Binding-site contacts:
Ligand atom O6 contacts residue GLU385 of chain 1.C at 4.0 Å.
Ligand atom O7 contacts residue ASN379 of chain 1.C at 3.8 Å.
Ligand atom C2 contacts residue ASN379 of chain 1.C at 2.4 Å.
Ligand atom N2 contacts residue ASN379 of chain 1.C at 2.9 Å (h-bond).
Ligand atom C6 contacts residue TYR371 of chain 1.C at 4.2 Å (hydrophobic).
Ligand atom O5 contacts residue ASN379 of chain 1.C at 2.3 Å (h-bond).
Ligand atom C5 contacts residue SER381 of chain 1.C at 3.8 Å.
Ligand atom C7 contacts residue ASN379 of chain 1.C at 3.6 Å.
Ligand atom C1 contacts residue SER381 of chain 1.C at 3.7 Å.
Ligand atom C2 contacts residue GLN375 of chain 1.C at 4.3 Å.
Ligand atom C5 contacts residue ASN379 of chain 1.C at 3.6 Å.
Ligand atom C5 contacts residue ILE382 of chain 1.C at 4.3 Å (hydrophobic).
Ligand atom C7 contacts residue GLN375 of chain 1.C at 4.4 Å.
Ligand atom C6 contacts residue ILE382 of chain 1.C at 3.9 Å (hydrophobic).
Ligand atom C4 contacts residue ASN379 of chain 1.C at 4.2 Å.
Ligand atom C6 contacts residue SER381 of chain 1.C at 4.1 Å.
Ligand atom O5 contacts residue SER381 of chain 1.C at 3.4 Å (h-bond).
Ligand atom O7 contacts residue GLN375 of chain 1.C at 3.3 Å.
Ligand atom O5 contacts residue ILE382 of chain 1.C at 3.3 Å.
Ligand atom C3 contacts residue ASN379 of chain 1.C at 3.8 Å.
Ligand atom O7 contacts residue LYS374 of chain 1.C at 3.9 Å.
Ligand atom C1 contacts residue ASN379 of chain 1.C at 1.4 Å.
Ligand atom O6 contacts residue ILE382 of chain 1.C at 3.7 Å.
Ligand atom C1 contacts residue GLN375 of chain 1.C at 4.2 Å.
Ligand atom C1 contacts residue ILE382 of chain 1.C at 4.2 Å (hydrophobic).
Ligand atom O6 contacts residue SER381 of chain 1.C at 3.3 Å (h-bond).

The small molecule below binds the protein below.
Small molecule (SMILES): CC(=O)N[C@@H]1[C@@H](O)[C@H](O)[C@@H](CO)O[C@H]1O

Sequence of chain 1.C:
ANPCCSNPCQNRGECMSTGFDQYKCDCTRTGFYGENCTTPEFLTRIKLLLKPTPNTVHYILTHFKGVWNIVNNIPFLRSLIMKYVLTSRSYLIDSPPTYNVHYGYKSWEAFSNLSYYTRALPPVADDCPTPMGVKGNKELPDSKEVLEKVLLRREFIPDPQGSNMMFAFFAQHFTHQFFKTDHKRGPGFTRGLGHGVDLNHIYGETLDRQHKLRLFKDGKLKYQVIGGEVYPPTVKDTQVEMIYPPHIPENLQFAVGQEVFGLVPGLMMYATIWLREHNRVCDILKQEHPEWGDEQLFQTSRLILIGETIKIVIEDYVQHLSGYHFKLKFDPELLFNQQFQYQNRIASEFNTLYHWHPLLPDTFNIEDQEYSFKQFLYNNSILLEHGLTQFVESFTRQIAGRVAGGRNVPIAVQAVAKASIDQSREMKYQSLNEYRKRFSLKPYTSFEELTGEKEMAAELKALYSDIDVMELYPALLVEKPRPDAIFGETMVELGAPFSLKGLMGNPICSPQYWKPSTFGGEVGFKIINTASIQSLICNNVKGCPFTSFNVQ